Sequence of chain 1.C:
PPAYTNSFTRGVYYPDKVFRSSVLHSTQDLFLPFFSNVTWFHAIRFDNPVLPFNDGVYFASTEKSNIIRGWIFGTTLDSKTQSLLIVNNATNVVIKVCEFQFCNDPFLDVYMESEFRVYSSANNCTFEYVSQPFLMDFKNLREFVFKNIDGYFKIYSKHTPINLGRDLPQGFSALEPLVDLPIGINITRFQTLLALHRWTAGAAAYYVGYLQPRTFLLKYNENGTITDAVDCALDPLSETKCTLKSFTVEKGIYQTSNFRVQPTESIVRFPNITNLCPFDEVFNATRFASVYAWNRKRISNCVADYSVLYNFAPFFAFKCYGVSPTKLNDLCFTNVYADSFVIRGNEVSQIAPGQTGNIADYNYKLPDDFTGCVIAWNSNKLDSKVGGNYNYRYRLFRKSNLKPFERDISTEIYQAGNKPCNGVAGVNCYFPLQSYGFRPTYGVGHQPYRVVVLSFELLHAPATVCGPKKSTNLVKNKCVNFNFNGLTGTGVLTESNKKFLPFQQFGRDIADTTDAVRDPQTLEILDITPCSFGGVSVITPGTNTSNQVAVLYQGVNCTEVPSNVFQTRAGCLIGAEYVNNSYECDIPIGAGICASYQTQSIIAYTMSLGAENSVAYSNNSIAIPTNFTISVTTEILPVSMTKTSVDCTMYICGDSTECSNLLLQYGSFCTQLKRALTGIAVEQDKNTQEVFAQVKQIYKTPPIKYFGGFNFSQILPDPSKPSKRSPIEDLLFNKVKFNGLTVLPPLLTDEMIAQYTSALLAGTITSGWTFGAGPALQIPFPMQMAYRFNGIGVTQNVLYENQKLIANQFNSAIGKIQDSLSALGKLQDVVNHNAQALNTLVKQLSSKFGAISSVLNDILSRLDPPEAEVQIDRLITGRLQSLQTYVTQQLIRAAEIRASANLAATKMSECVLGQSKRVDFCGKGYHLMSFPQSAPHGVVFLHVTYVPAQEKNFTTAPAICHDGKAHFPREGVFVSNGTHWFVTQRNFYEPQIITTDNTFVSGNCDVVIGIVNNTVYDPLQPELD

The small molecule below binds the protein below.
Small molecule (SMILES): CC(=O)N[C@@H]1[C@@H](O)[C@H](O)[C@@H](CO)O[C@H]1O

Binding-site contacts:
Ligand atom C8 contacts residue LYS1071 of chain 1.C at 4.2 Å.
Ligand atom O3 contacts residue NAG1 of chain 1.HB at 3.1 Å (h-bond).
Ligand atom C7 contacts residue ASN1072 of chain 1.C at 3.5 Å.
Ligand atom C4 contacts residue NAG1 of chain 1.HB at 2.4 Å.
Ligand atom C5 contacts residue NAG1 of chain 1.HB at 3.4 Å.
Ligand atom C8 contacts residue GLU1070 of chain 1.C at 2.9 Å.
Ligand atom C3 contacts residue NAG1 of chain 1.HB at 3.5 Å.
Ligand atom O5 contacts residue NAG1 of chain 1.HB at 4.5 Å.
Ligand atom N2 contacts residue ASN1072 of chain 1.C at 2.8 Å (h-bond).
Ligand atom O5 contacts residue ASN1072 of chain 1.C at 2.4 Å (h-bond).
Ligand atom C4 contacts residue ALA704 of chain 1.C at 3.8 Å (hydrophobic).
Ligand atom O6 contacts residue NAG1 of chain 1.HB at 4.5 Å.
Ligand atom C1 contacts residue GLN893 of chain 1.A at 4.2 Å.
Ligand atom O4 contacts residue NAG1 of chain 1.HB at 1.6 Å.
Ligand atom C3 contacts residue ASN1072 of chain 1.C at 3.8 Å.
Ligand atom C3 contacts residue ALA704 of chain 1.C at 4.3 Å (hydrophobic).
Ligand atom C5 contacts residue ALA704 of chain 1.C at 3.2 Å (hydrophobic).
Ligand atom O4 contacts residue ALA704 of chain 1.C at 3.5 Å.
Ligand atom C6 contacts residue ALA704 of chain 1.C at 3.7 Å (hydrophobic).
Ligand atom C5 contacts residue ASN1072 of chain 1.C at 3.7 Å.
Ligand atom C7 contacts residue GLU1070 of chain 1.C at 4.3 Å.
Ligand atom C1 contacts residue ASN1072 of chain 1.C at 1.4 Å.
Ligand atom O5 contacts residue ALA704 of chain 1.C at 4.2 Å.
Ligand atom C2 contacts residue ASN1072 of chain 1.C at 2.5 Å.
Ligand atom O7 contacts residue ASN1072 of chain 1.C at 3.8 Å.
Ligand atom C4 contacts residue ASN1072 of chain 1.C at 4.2 Å.
Ligand atom C6 contacts residue NAG1 of chain 1.HB at 3.2 Å.
Ligand atom O6 contacts residue ALA704 of chain 1.C at 3.9 Å.

Sequence of chain 1.A:
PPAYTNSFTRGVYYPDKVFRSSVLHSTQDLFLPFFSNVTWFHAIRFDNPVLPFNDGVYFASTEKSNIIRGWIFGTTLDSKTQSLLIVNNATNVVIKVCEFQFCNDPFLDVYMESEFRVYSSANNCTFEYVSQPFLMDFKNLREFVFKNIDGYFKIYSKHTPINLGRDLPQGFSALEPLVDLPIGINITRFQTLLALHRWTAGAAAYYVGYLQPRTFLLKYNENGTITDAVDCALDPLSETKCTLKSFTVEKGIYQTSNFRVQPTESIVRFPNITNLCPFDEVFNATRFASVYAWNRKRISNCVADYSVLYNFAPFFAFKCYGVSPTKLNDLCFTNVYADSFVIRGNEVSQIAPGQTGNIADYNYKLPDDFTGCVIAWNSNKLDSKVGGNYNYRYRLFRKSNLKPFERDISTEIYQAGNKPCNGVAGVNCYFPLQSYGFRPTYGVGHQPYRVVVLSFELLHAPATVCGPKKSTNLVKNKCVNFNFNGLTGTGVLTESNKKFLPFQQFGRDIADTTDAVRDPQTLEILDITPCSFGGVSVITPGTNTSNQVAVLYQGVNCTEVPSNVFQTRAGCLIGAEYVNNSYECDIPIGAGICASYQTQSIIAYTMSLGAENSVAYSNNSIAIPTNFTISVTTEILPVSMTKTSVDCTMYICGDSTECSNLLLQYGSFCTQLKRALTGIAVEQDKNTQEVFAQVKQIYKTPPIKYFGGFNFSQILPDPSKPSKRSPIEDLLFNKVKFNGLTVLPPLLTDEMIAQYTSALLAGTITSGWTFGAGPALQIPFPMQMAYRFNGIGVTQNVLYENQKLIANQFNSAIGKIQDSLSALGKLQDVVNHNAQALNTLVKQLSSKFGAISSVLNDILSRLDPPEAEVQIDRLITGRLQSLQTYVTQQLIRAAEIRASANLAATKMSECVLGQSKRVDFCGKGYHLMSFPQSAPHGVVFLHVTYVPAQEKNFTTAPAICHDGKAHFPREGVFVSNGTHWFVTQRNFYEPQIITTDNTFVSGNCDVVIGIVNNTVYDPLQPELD